The small molecule below binds the protein below.
Small molecule (SMILES): COc1cc(OC)c(Cl)c(N2Cc3cnc(NC4CCCCC4)nc3N([C@H]3CCN(C(=O)/C=C/CN(C)C)C3)C2=O)c1Cl

Sequence of chain 1.A:
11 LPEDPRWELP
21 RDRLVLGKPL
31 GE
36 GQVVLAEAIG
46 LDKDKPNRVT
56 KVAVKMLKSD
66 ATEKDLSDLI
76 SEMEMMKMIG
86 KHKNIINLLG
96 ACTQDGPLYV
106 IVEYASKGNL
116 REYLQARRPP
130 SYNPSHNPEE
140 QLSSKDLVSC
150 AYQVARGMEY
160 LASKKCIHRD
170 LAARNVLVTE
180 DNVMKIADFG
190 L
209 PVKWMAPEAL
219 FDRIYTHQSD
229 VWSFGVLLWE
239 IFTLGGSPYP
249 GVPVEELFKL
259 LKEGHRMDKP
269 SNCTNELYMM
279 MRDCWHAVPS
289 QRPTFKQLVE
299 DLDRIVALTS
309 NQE

Binding-site contacts:
Ligand atom CBM contacts residue ASN114 of chain 1.A at 3.7 Å.
Ligand atom CBE contacts residue ALA110 of chain 1.A at 3.6 Å (hydrophobic).
Ligand atom CBI contacts residue ALA110 of chain 1.A at 3.6 Å (hydrophobic).
Ligand atom CLR contacts residue ASP187 of chain 1.A at 3.7 Å.
Ligand atom CAQ contacts residue ASP187 of chain 1.A at 3.8 Å.
Ligand atom CAW contacts residue VAL107 of chain 1.A at 3.7 Å (hydrophobic).
Ligand atom CBM contacts residue GLU117 of chain 1.A at 3.4 Å.
Ligand atom CLR contacts residue LEU176 of chain 1.A at 3.7 Å.
Ligand atom CAZ contacts residue LEU30 of chain 1.A at 3.6 Å (hydrophobic).
Ligand atom N1 contacts residue ALA110 of chain 1.A at 2.9 Å (h-bond).
Ligand atom C2 contacts residue ALA110 of chain 1.A at 3.6 Å (hydrophobic).
Ligand atom CAP contacts residue ASP187 of chain 1.A at 3.6 Å.
Ligand atom OAU contacts residue LYS60 of chain 1.A at 3.6 Å.
Ligand atom CAV contacts residue PHE188 of chain 1.A at 3.6 Å (hydrophobic).
Ligand atom OAK contacts residue VAL38 of chain 1.A at 3.6 Å.
Ligand atom CBQ contacts residue GLU117 of chain 1.A at 3.2 Å.
Ligand atom C6 contacts residue ALA110 of chain 1.A at 3.6 Å (hydrophobic).
Ligand atom OAT contacts residue ASP187 of chain 1.A at 3.0 Å (salt-bridge).
Ligand atom CAV contacts residue ASP187 of chain 1.A at 3.6 Å.
Ligand atom CBN contacts residue GLU117 of chain 1.A at 3.4 Å.
Ligand atom CBE contacts residue GLY113 of chain 1.A at 3.6 Å.
Ligand atom OBK contacts residue ASN114 of chain 1.A at 3.2 Å (h-bond).
Ligand atom C5 contacts residue LEU176 of chain 1.A at 3.8 Å (hydrophobic).
Ligand atom C6 contacts residue GLU108 of chain 1.A at 3.4 Å.
Ligand atom OAU contacts residue VAL107 of chain 1.A at 3.4 Å.
Ligand atom CAM contacts residue VAL107 of chain 1.A at 3.5 Å (hydrophobic).
Ligand atom NBO contacts residue GLU117 of chain 1.A at 2.4 Å (salt-bridge).
Ligand atom CLS contacts residue VAL107 of chain 1.A at 3.6 Å.
Ligand atom C6 contacts residue ALA58 of chain 1.A at 3.7 Å (hydrophobic).
Ligand atom CBP contacts residue GLU117 of chain 1.A at 3.0 Å.
Ligand atom CBD contacts residue ALA110 of chain 1.A at 3.5 Å (hydrophobic).
Ligand atom CLS contacts residue VAL38 of chain 1.A at 3.8 Å.
Ligand atom CLR contacts residue ALA186 of chain 1.A at 3.3 Å.
Ligand atom CAW contacts residue GLU77 of chain 1.A at 3.6 Å.
Ligand atom CAO contacts residue GLU77 of chain 1.A at 3.6 Å.
Ligand atom CAJ contacts residue VAL107 of chain 1.A at 3.6 Å (hydrophobic).
Ligand atom CAW contacts residue VAL105 of chain 1.A at 3.5 Å (hydrophobic).
Ligand atom CAN contacts residue VAL107 of chain 1.A at 3.7 Å (hydrophobic).
Ligand atom NBC contacts residue ALA110 of chain 1.A at 2.6 Å (h-bond).
Ligand atom CLS contacts residue LYS60 of chain 1.A at 3.7 Å.